Sequence of chain 1.L:
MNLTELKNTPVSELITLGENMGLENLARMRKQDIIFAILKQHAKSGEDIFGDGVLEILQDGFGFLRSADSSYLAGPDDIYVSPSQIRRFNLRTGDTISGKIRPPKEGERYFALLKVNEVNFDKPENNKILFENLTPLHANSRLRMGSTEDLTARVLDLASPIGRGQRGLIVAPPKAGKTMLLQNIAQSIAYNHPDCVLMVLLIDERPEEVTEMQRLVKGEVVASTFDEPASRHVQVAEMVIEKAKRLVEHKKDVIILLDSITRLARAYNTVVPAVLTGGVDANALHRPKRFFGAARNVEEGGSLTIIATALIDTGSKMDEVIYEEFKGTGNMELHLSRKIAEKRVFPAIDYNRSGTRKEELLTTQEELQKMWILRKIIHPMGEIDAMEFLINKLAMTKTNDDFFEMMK

Binding-site contacts:
Ligand atom O1A contacts residue ASP210 of chain 1.L at 3.2 Å (salt-bridge).
Ligand atom C2B contacts residue ASP210 of chain 1.L at 3.4 Å.
Ligand atom O2A contacts residue ARG212 of chain 1.L at 3.7 Å.
Ligand atom C2B contacts residue ILE209 of chain 1.L at 4.0 Å (hydrophobic).
Ligand atom O3A contacts residue ASP265 of chain 1.L at 3.5 Å (salt-bridge).
Ligand atom O6 contacts residue ARG269 of chain 1.L at 4.3 Å.
Ligand atom C9 contacts residue LYS184 of chain 1.L at 4.0 Å.
Ligand atom O9 contacts residue AGS1 of chain 1.BA at 3.5 Å (h-bond).
Ligand atom O7 contacts residue ARG269 of chain 1.L at 2.6 Å (salt-bridge).
Ligand atom O9 contacts residue LEU320 of chain 1.L at 4.3 Å.
Ligand atom O2A contacts residue MG1 of chain 1.AA at 3.3 Å.
Ligand atom C9 contacts residue AGS1 of chain 1.BA at 4.2 Å.
Ligand atom C3A contacts residue SER266 of chain 1.L at 4.1 Å.
Ligand atom C3A contacts residue ASP265 of chain 1.L at 3.4 Å.
Ligand atom C9 contacts residue LEU320 of chain 1.L at 4.3 Å (hydrophobic).
Ligand atom C2A contacts residue GLU211 of chain 1.L at 3.9 Å.
Ligand atom C5A contacts residue PRO180 of chain 1.L at 3.9 Å (hydrophobic).
Ligand atom N8 contacts residue ARG269 of chain 1.L at 3.8 Å.
Ligand atom O6 contacts residue PRO180 of chain 1.L at 3.9 Å.
Ligand atom O9 contacts residue MG1 of chain 1.AA at 4.1 Å.
Ligand atom C5 contacts residue PRO180 of chain 1.L at 4.1 Å (hydrophobic).
Ligand atom C4 contacts residue AGS1 of chain 1.BA at 4.2 Å.
Ligand atom O3A contacts residue ILE209 of chain 1.L at 3.2 Å (h-bond).
Ligand atom O9 contacts residue LYS184 of chain 1.L at 2.9 Å (salt-bridge).
Ligand atom C12 contacts residue PRO180 of chain 1.L at 3.8 Å (hydrophobic).
Ligand atom O12 contacts residue THR323 of chain 1.L at 3.4 Å.
Ligand atom O3A contacts residue SER266 of chain 1.L at 2.8 Å (h-bond).
Ligand atom O2A contacts residue LYS184 of chain 1.L at 4.0 Å.
Ligand atom O2A contacts residue AGS1 of chain 1.BA at 3.7 Å.
Ligand atom N10 contacts residue AGS1 of chain 1.BA at 4.3 Å.
Ligand atom O6 contacts residue LEU320 of chain 1.L at 4.3 Å.
Ligand atom O12 contacts residue PRO180 of chain 1.L at 4.1 Å.
Ligand atom O2A contacts residue GLU211 of chain 1.L at 3.5 Å (salt-bridge).
Ligand atom O6 contacts residue THR323 of chain 1.L at 3.5 Å (h-bond).
Ligand atom C3 contacts residue ARG212 of chain 1.L at 3.5 Å.
Ligand atom C2B contacts residue GLU211 of chain 1.L at 3.1 Å.
Ligand atom C3A contacts residue LYS184 of chain 1.L at 3.7 Å.
Ligand atom N10 contacts residue LEU320 of chain 1.L at 4.2 Å.
Ligand atom C7 contacts residue ARG269 of chain 1.L at 3.3 Å.
Ligand atom O2 contacts residue ARG212 of chain 1.L at 3.1 Å (salt-bridge).

This protein binds this small molecule.
Small molecule (SMILES): C[C@](O)(CO)[C@H](O)[C@@]12NC(=O)[C@@](O)(NC1=O)C(=CC=O)CCO2